The protein below binds the small molecule below.
Small molecule (SMILES): NCC(=O)O

Sequence of chain 1.E:
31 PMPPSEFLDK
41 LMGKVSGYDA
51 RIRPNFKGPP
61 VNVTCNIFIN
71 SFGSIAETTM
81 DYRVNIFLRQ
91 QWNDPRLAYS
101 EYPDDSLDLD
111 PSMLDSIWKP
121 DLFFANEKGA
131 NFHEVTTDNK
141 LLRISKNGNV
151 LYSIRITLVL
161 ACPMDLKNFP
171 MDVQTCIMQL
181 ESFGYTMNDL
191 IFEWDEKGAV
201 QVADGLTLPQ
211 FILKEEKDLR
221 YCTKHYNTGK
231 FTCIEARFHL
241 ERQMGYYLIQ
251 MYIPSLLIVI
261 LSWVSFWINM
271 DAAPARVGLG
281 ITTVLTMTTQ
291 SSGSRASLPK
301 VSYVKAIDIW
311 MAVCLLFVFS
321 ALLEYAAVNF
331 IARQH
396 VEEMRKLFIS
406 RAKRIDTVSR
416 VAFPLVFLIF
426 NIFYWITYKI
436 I

Binding-site contacts:
Ligand atom CA contacts residue TYR226 of chain 1.A at 4.1 Å (hydrophobic).
Ligand atom N contacts residue SER182 of chain 1.A at 3.9 Å.
Ligand atom N contacts residue PHE183 of chain 1.A at 2.9 Å (h-bond).
Ligand atom CA contacts residue ARG89 of chain 1.E at 4.4 Å.
Ligand atom O contacts residue PHE183 of chain 1.A at 4.2 Å.
Ligand atom O contacts residue SER153 of chain 1.E at 3.1 Å (h-bond).
Ligand atom CA contacts residue PHE87 of chain 1.E at 3.9 Å (hydrophobic).
Ligand atom OXT contacts residue SER153 of chain 1.E at 4.0 Å.
Ligand atom O contacts residue ARG89 of chain 1.E at 2.8 Å (salt-bridge).
Ligand atom OXT contacts residue THR228 of chain 1.A at 3.6 Å.
Ligand atom OXT contacts residue ARG89 of chain 1.E at 3.8 Å.
Ligand atom CA contacts residue PHE231 of chain 1.A at 4.0 Å (hydrophobic).
Ligand atom C contacts residue SER153 of chain 1.E at 3.8 Å.
Ligand atom N contacts residue PHE231 of chain 1.A at 3.4 Å.
Ligand atom OXT contacts residue PHE231 of chain 1.A at 3.7 Å.
Ligand atom CA contacts residue PHE183 of chain 1.A at 3.6 Å (hydrophobic).
Ligand atom C contacts residue PHE183 of chain 1.A at 4.1 Å (hydrophobic).
Ligand atom C contacts residue PHE87 of chain 1.E at 4.2 Å (hydrophobic).
Ligand atom O contacts residue THR228 of chain 1.A at 4.5 Å.
Ligand atom C contacts residue THR228 of chain 1.A at 4.4 Å.
Ligand atom C contacts residue ARG89 of chain 1.E at 3.4 Å.
Ligand atom OXT contacts residue PHE183 of chain 1.A at 4.2 Å.
Ligand atom C contacts residue LEU141 of chain 1.E at 4.3 Å (hydrophobic).
Ligand atom OXT contacts residue LEU141 of chain 1.E at 3.4 Å.
Ligand atom C contacts residue PHE231 of chain 1.A at 4.2 Å (hydrophobic).
Ligand atom O contacts residue PHE87 of chain 1.E at 3.5 Å.

Sequence of chain 1.A:
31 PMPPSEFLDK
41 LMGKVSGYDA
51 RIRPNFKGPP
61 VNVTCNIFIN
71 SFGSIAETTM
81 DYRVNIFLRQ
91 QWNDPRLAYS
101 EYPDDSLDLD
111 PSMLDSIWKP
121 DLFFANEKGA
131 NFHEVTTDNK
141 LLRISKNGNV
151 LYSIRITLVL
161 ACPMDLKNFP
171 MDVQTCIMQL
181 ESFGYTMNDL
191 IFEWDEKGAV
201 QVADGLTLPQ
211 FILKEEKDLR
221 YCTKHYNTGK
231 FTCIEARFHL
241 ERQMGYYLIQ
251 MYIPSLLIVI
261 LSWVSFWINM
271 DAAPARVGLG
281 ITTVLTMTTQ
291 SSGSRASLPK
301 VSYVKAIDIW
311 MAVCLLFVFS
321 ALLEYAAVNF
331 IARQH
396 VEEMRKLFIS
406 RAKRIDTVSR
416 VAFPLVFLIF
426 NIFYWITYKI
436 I